The protein below binds the small molecule below.
Small molecule (SMILES): CC(=O)N[C@@H]1[C@@H](O)[C@H](O)[C@@H](CO)O[C@H]1O

Binding-site contacts:
Ligand atom C2 contacts residue ASN889 of chain 1.A at 2.4 Å.
Ligand atom C5 contacts residue ASN889 of chain 1.A at 3.7 Å.
Ligand atom C4 contacts residue ASN889 of chain 1.A at 4.2 Å.
Ligand atom C1 contacts residue ASN889 of chain 1.A at 1.4 Å.
Ligand atom C8 contacts residue GLN890 of chain 1.A at 3.1 Å.
Ligand atom C3 contacts residue ASN889 of chain 1.A at 3.8 Å.
Ligand atom C7 contacts residue ASN889 of chain 1.A at 3.9 Å.
Ligand atom O7 contacts residue GLN890 of chain 1.A at 4.1 Å.
Ligand atom N2 contacts residue GLN890 of chain 1.A at 4.3 Å.
Ligand atom C8 contacts residue ASN889 of chain 1.A at 4.2 Å.
Ligand atom N2 contacts residue ASN889 of chain 1.A at 2.9 Å (h-bond).
Ligand atom O7 contacts residue ASN889 of chain 1.A at 4.4 Å.
Ligand atom C7 contacts residue GLN890 of chain 1.A at 3.7 Å.
Ligand atom O5 contacts residue ASN889 of chain 1.A at 2.4 Å (h-bond).

Sequence of chain 1.A:
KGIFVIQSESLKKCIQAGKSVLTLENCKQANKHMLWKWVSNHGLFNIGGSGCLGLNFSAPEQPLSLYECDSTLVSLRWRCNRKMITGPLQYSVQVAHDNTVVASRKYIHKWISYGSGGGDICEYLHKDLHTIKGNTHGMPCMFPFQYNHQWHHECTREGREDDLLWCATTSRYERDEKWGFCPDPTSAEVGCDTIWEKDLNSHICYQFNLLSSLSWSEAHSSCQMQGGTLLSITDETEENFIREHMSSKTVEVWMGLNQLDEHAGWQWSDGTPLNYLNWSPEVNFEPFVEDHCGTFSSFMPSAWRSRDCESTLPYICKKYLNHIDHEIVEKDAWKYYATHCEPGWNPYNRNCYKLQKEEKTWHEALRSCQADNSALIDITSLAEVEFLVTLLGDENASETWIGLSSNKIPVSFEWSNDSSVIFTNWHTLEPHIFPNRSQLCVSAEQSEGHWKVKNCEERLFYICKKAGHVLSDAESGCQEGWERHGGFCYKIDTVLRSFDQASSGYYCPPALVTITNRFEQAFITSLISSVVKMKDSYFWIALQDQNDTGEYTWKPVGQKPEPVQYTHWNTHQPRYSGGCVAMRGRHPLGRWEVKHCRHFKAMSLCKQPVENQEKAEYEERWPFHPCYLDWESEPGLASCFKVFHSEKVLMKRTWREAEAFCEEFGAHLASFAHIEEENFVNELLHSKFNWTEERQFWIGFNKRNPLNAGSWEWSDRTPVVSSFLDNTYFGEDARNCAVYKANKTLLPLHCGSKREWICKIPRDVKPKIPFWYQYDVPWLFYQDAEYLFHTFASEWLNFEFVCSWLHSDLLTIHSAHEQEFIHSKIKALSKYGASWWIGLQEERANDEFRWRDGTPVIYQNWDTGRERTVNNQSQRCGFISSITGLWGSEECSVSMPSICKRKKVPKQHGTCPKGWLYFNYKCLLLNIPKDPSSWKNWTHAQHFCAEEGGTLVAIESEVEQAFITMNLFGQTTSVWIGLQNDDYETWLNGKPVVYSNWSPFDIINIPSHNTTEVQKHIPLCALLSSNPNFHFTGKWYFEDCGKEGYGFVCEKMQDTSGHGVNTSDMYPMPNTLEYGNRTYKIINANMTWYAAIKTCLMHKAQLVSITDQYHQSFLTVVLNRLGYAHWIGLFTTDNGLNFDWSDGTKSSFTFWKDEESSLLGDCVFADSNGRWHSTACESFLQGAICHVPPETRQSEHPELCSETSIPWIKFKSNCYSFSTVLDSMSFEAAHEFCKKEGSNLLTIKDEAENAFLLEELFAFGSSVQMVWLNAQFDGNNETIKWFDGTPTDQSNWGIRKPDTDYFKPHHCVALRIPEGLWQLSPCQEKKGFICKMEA